The protein below binds the small molecule below.
Small molecule (SMILES): CC(C)O[PH](=O)OC(C)C

Binding-site contacts:
Ligand atom C2 contacts residue HIS123 of chain 2.B at 3.4 Å.
Ligand atom P contacts residue HIS123 of chain 2.B at 3.4 Å.
Ligand atom P contacts residue MET99 of chain 2.B at 3.3 Å.
Ligand atom C2 contacts residue PRO125 of chain 2.B at 4.0 Å (hydrophobic).
Ligand atom P contacts residue SER98 of chain 2.B at 1.6 Å.
Ligand atom C2' contacts residue GLY69 of chain 2.B at 4.0 Å.
Ligand atom O3P contacts residue GLY69 of chain 2.B at 3.2 Å (h-bond).
Ligand atom C3 contacts residue SER98 of chain 2.B at 3.9 Å.
Ligand atom C1 contacts residue SER98 of chain 2.B at 3.4 Å.
Ligand atom C1' contacts residue HIS123 of chain 2.B at 3.5 Å.
Ligand atom C3' contacts residue ILE71 of chain 2.B at 3.4 Å (hydrophobic).
Ligand atom O2P contacts residue HIS123 of chain 2.B at 3.0 Å (h-bond).
Ligand atom C1 contacts residue HIS123 of chain 2.B at 3.1 Å.
Ligand atom O3P contacts residue MET99 of chain 2.B at 2.9 Å (h-bond).
Ligand atom O2P contacts residue GLN124 of chain 2.B at 4.4 Å.
Ligand atom C1' contacts residue PRO125 of chain 2.B at 4.4 Å (hydrophobic).
Ligand atom C3' contacts residue LEU126 of chain 2.B at 3.6 Å (hydrophobic).
Ligand atom O2P contacts residue SER98 of chain 2.B at 2.6 Å (h-bond).
Ligand atom O2P contacts residue PRO125 of chain 2.B at 4.1 Å.
Ligand atom O2P contacts residue LEU126 of chain 2.B at 4.5 Å.
Ligand atom C2 contacts residue LEU150 of chain 2.B at 3.5 Å (hydrophobic).
Ligand atom C1' contacts residue SER98 of chain 2.B at 3.5 Å.
Ligand atom C1' contacts residue GLY69 of chain 2.B at 4.3 Å.
Ligand atom C2 contacts residue MET99 of chain 2.B at 3.9 Å (hydrophobic).
Ligand atom C2' contacts residue SER98 of chain 2.B at 3.3 Å.
Ligand atom O3P contacts residue GLY68 of chain 2.B at 4.2 Å.
Ligand atom C2' contacts residue HIS123 of chain 2.B at 3.7 Å.
Ligand atom C1' contacts residue LEU126 of chain 2.B at 3.9 Å (hydrophobic).
Ligand atom O1P contacts residue HIS123 of chain 2.B at 4.0 Å.
Ligand atom C3' contacts residue PRO125 of chain 2.B at 4.3 Å (hydrophobic).
Ligand atom C1 contacts residue MET99 of chain 2.B at 4.3 Å (hydrophobic).
Ligand atom O3P contacts residue SER98 of chain 2.B at 2.6 Å (h-bond).
Ligand atom O1P contacts residue MET99 of chain 2.B at 3.2 Å (h-bond).
Ligand atom O1P contacts residue SER98 of chain 2.B at 2.5 Å (h-bond).
Ligand atom C3 contacts residue HIS123 of chain 2.B at 3.2 Å.
Ligand atom P contacts residue GLY69 of chain 2.B at 4.4 Å.
Ligand atom C3' contacts residue GLY69 of chain 2.B at 3.7 Å.
Ligand atom C2 contacts residue GLN124 of chain 2.B at 4.3 Å.

Sequence of chain 2.B:
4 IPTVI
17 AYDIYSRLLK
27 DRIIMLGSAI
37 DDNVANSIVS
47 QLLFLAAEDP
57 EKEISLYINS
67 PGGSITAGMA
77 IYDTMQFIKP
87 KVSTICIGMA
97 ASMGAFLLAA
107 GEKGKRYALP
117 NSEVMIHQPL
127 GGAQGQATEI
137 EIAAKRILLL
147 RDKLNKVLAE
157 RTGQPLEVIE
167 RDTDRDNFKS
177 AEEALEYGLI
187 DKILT